Sequence of chain 1.K:
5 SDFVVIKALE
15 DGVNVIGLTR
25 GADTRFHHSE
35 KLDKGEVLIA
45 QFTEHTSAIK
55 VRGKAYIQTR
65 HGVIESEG

The protein below binds the small molecule below.
Small molecule (SMILES): N[C@@H](Cc1c[nH]c2ccccc12)C(=O)O

Binding-site contacts:
Ligand atom CH2 contacts residue GLY21 of chain 1.K at 3.7 Å.
Ligand atom CD1 contacts residue GLN45 of chain 1.K at 3.5 Å.
Ligand atom O contacts residue THR47 of chain 1.K at 3.6 Å.
Ligand atom CA contacts residue SER51 of chain 1.J at 4.0 Å.
Ligand atom CA contacts residue THR23 of chain 1.J at 3.6 Å.
Ligand atom CB contacts residue SER51 of chain 1.J at 3.5 Å.
Ligand atom CA contacts residue THR28 of chain 1.J at 3.2 Å.
Ligand atom OXT contacts residue HIS49 of chain 1.K at 3.8 Å.
Ligand atom CE3 contacts residue HIS32 of chain 1.K at 4.0 Å.
Ligand atom OXT contacts residue THR47 of chain 1.K at 2.6 Å (h-bond).
Ligand atom N contacts residue GLY25 of chain 1.J at 2.8 Å (h-bond).
Ligand atom N contacts residue ARG24 of chain 1.J at 3.9 Å.
Ligand atom CA contacts residue GLY25 of chain 1.J at 3.4 Å.
Ligand atom N contacts residue THR28 of chain 1.J at 2.8 Å (h-bond).
Ligand atom CE2 contacts residue GLN45 of chain 1.K at 3.8 Å.
Ligand atom CZ3 contacts residue HIS32 of chain 1.K at 4.0 Å.
Ligand atom OXT contacts residue THR50 of chain 1.K at 2.7 Å (h-bond).
Ligand atom CZ2 contacts residue ALA44 of chain 1.K at 3.9 Å (hydrophobic).
Ligand atom CD2 contacts residue THR50 of chain 1.K at 4.1 Å.
Ligand atom CZ2 contacts residue ILE53 of chain 1.K at 4.0 Å (hydrophobic).
Ligand atom N contacts residue THR23 of chain 1.J at 2.5 Å (h-bond).
Ligand atom C contacts residue GLY25 of chain 1.J at 3.4 Å.
Ligand atom CB contacts residue THR23 of chain 1.J at 3.6 Å.
Ligand atom O contacts residue THR23 of chain 1.J at 3.9 Å.
Ligand atom NE1 contacts residue ALA44 of chain 1.K at 4.0 Å.
Ligand atom C contacts residue THR50 of chain 1.K at 3.9 Å.
Ligand atom CD1 contacts residue THR47 of chain 1.K at 3.9 Å.
Ligand atom OXT contacts residue GLY25 of chain 1.J at 4.0 Å.
Ligand atom CD1 contacts residue SER51 of chain 1.J at 3.5 Å.
Ligand atom CZ3 contacts residue GLY21 of chain 1.K at 3.7 Å.
Ligand atom C contacts residue SER51 of chain 1.J at 3.7 Å.
Ligand atom NE1 contacts residue GLN45 of chain 1.K at 2.8 Å (h-bond).
Ligand atom CZ2 contacts residue THR50 of chain 1.K at 3.9 Å.
Ligand atom O contacts residue ARG24 of chain 1.J at 3.4 Å.
Ligand atom N contacts residue ASP27 of chain 1.J at 3.0 Å (salt-bridge).
Ligand atom C contacts residue THR47 of chain 1.K at 3.5 Å.
Ligand atom CG contacts residue SER51 of chain 1.J at 3.9 Å.
Ligand atom O contacts residue GLY25 of chain 1.J at 3.0 Å (h-bond).
Ligand atom CB contacts residue THR28 of chain 1.J at 3.5 Å.
Ligand atom O contacts residue SER51 of chain 1.J at 3.0 Å (h-bond).

Sequence of chain 1.J:
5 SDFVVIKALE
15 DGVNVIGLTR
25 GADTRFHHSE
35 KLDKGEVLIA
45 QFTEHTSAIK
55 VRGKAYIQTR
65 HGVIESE